Binding-site contacts:
Ligand atom C1 contacts residue HIS121 of chain 4.A at 4.3 Å.
Ligand atom C1 contacts residue FE21 of chain 4.B at 3.0 Å.
Ligand atom C1 contacts residue ASP174 of chain 4.A at 4.3 Å.
Ligand atom C1' contacts residue FE21 of chain 4.B at 2.0 Å.
Ligand atom O2' contacts residue HIS121 of chain 4.A at 3.3 Å (h-bond).
Ligand atom O1' contacts residue ARG127 of chain 4.A at 3.7 Å.
Ligand atom C2 contacts residue LEU176 of chain 4.A at 4.2 Å (hydrophobic).
Ligand atom C6 contacts residue HIS119 of chain 4.A at 4.3 Å.
Ligand atom C1' contacts residue HIS121 of chain 4.A at 3.8 Å.
Ligand atom C1' contacts residue HIS160 of chain 4.A at 3.3 Å.
Ligand atom C4 contacts residue ASP174 of chain 4.A at 3.5 Å.
Ligand atom O2' contacts residue ALA125 of chain 4.A at 4.2 Å.
Ligand atom O2' contacts residue HIS119 of chain 4.A at 4.0 Å.
Ligand atom C4 contacts residue TRP104 of chain 4.A at 4.3 Å (hydrophobic).
Ligand atom C6 contacts residue MET46 of chain 3.A at 3.6 Å (hydrophobic).
Ligand atom C1' contacts residue HIS119 of chain 4.A at 3.5 Å.
Ligand atom C4 contacts residue LEU38 of chain 3.A at 3.4 Å (hydrophobic).
Ligand atom C5 contacts residue MET46 of chain 3.A at 3.4 Å (hydrophobic).
Ligand atom C6 contacts residue HIS121 of chain 4.A at 4.0 Å.
Ligand atom O1' contacts residue HIS160 of chain 4.A at 3.1 Å (h-bond).
Ligand atom C2 contacts residue ASP174 of chain 4.A at 3.1 Å.
Ligand atom C3 contacts residue LEU38 of chain 3.A at 4.0 Å (hydrophobic).
Ligand atom O2 contacts residue GLN108 of chain 4.A at 3.6 Å.
Ligand atom C4 contacts residue ILE178 of chain 4.A at 4.4 Å (hydrophobic).
Ligand atom C6 contacts residue LEU176 of chain 4.A at 4.4 Å (hydrophobic).
Ligand atom C1 contacts residue HIS119 of chain 4.A at 4.3 Å.
Ligand atom O1' contacts residue HIS119 of chain 4.A at 2.9 Å (h-bond).
Ligand atom O2 contacts residue ASP174 of chain 4.A at 2.3 Å (salt-bridge).
Ligand atom C5 contacts residue LEU38 of chain 3.A at 3.9 Å (hydrophobic).
Ligand atom C6 contacts residue FE21 of chain 4.B at 3.3 Å.
Ligand atom C1' contacts residue ARG127 of chain 4.A at 4.3 Å.
Ligand atom C3 contacts residue ASP174 of chain 4.A at 2.5 Å.
Ligand atom C3 contacts residue TRP104 of chain 4.A at 4.4 Å (hydrophobic).
Ligand atom C2 contacts residue FE21 of chain 4.B at 4.4 Å.
Ligand atom C5 contacts residue ILE178 of chain 4.A at 4.2 Å (hydrophobic).
Ligand atom O1' contacts residue FE21 of chain 4.B at 2.2 Å.
Ligand atom O2' contacts residue LEU176 of chain 4.A at 4.2 Å.
Ligand atom O2' contacts residue HIS160 of chain 4.A at 2.9 Å (h-bond).
Ligand atom C3 contacts residue LEU176 of chain 4.A at 4.0 Å (hydrophobic).
Ligand atom O2' contacts residue FE21 of chain 4.B at 2.1 Å.

The small molecule below binds the protein below.
Small molecule (SMILES): O=C(O)c1ccccc1O

Sequence of chain 3.A:
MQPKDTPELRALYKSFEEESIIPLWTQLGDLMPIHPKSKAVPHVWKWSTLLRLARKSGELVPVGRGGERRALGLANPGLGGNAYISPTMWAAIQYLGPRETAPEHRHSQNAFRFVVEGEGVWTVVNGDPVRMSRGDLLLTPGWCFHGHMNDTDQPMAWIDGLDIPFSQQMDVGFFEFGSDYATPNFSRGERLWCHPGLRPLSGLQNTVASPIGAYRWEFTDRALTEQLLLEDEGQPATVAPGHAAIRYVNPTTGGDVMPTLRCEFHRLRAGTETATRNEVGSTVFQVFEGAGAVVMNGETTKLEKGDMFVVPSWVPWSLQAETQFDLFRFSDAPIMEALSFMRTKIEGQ

Sequence of chain 4.A:
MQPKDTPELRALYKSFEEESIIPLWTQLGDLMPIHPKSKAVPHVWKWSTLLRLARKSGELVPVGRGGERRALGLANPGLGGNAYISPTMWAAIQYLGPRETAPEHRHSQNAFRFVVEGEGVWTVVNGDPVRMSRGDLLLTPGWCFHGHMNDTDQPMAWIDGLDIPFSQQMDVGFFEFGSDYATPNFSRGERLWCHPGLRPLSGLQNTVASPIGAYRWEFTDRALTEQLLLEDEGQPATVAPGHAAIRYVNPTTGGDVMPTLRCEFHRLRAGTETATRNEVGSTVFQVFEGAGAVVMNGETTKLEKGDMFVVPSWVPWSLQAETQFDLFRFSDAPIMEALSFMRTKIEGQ